The protein below binds the small molecule below.
Small molecule (SMILES): CC(=O)N[C@@H]1[C@@H](O)[C@H](O)[C@@H](CO)O[C@H]1O

Sequence of chain 3.B:
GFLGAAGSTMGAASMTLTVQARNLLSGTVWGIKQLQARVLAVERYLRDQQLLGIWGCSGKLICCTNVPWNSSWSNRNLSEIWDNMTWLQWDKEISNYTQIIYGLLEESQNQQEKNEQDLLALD

Binding-site contacts:
Ligand atom C3 contacts residue ASN100 of chain 3.B at 3.8 Å.
Ligand atom C1 contacts residue SER102 of chain 3.B at 3.7 Å.
Ligand atom O5 contacts residue SER102 of chain 3.B at 2.8 Å (h-bond).
Ligand atom N2 contacts residue ASN100 of chain 3.B at 2.9 Å (h-bond).
Ligand atom O6 contacts residue SER102 of chain 3.B at 4.0 Å.
Ligand atom C7 contacts residue ASN100 of chain 3.B at 3.5 Å.
Ligand atom C2 contacts residue ASN100 of chain 3.B at 2.5 Å.
Ligand atom C6 contacts residue SER102 of chain 3.B at 3.2 Å.
Ligand atom O7 contacts residue ASN100 of chain 3.B at 3.7 Å.
Ligand atom C5 contacts residue ASN100 of chain 3.B at 3.7 Å.
Ligand atom C4 contacts residue ASN100 of chain 3.B at 4.2 Å.
Ligand atom C1 contacts residue ASN100 of chain 3.B at 1.4 Å.
Ligand atom O5 contacts residue ASN100 of chain 3.B at 2.4 Å (h-bond).
Ligand atom C5 contacts residue SER102 of chain 3.B at 3.4 Å.